Sequence of chain 1.A:
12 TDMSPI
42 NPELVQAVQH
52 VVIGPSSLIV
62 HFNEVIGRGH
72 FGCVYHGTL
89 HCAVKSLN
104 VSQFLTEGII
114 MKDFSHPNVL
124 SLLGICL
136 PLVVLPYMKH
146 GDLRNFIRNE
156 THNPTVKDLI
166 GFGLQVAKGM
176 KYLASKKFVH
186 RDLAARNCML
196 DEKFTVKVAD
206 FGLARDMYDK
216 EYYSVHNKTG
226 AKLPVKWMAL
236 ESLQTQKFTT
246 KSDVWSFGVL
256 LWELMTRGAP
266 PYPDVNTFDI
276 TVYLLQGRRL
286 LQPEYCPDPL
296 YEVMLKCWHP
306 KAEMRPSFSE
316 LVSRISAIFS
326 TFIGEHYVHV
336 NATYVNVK

Binding-site contacts:
Ligand atom C1 contacts residue ILE67 of chain 1.A at 3.4 Å (hydrophobic).
Ligand atom C10 contacts residue TYR213 of chain 1.A at 3.8 Å (hydrophobic).
Ligand atom C9 contacts residue TYR213 of chain 1.A at 3.8 Å (hydrophobic).
Ligand atom C1 contacts residue MET194 of chain 1.A at 3.5 Å (hydrophobic).
Ligand atom C6 contacts residue ALA91 of chain 1.A at 3.5 Å (hydrophobic).
Ligand atom C4 contacts residue TYR213 of chain 1.A at 3.5 Å (hydrophobic).
Ligand atom C14 contacts residue LYS144 of chain 1.A at 3.6 Å.
Ligand atom C6 contacts residue PRO141 of chain 1.A at 3.5 Å (hydrophobic).
Ligand atom C13 contacts residue MET143 of chain 1.A at 3.5 Å (hydrophobic).
Ligand atom C16 contacts residue TYR142 of chain 1.A at 3.4 Å (hydrophobic).
Ligand atom S25 contacts residue TYR213 of chain 1.A at 3.5 Å (h-bond).
Ligand atom C4 contacts residue MET194 of chain 1.A at 3.7 Å (hydrophobic).
Ligand atom C16 contacts residue LYS144 of chain 1.A at 3.6 Å.
Ligand atom N22 contacts residue TYR213 of chain 1.A at 3.5 Å.
Ligand atom N19 contacts residue TYR213 of chain 1.A at 3.6 Å.
Ligand atom C3 contacts residue ALA91 of chain 1.A at 3.8 Å (hydrophobic).
Ligand atom N21 contacts residue MET194 of chain 1.A at 3.5 Å.
Ligand atom C16 contacts residue MET143 of chain 1.A at 3.3 Å (hydrophobic).
Ligand atom N22 contacts residue MET194 of chain 1.A at 3.6 Å (h-bond).
Ligand atom N18 contacts residue ASP205 of chain 1.A at 3.0 Å (salt-bridge).
Ligand atom C2 contacts residue MET194 of chain 1.A at 3.8 Å (hydrophobic).
Ligand atom C3 contacts residue MET194 of chain 1.A at 3.7 Å (hydrophobic).
Ligand atom C15 contacts residue TYR142 of chain 1.A at 3.3 Å (hydrophobic).
Ligand atom N17 contacts residue MET143 of chain 1.A at 3.0 Å (h-bond).
Ligand atom C4 contacts residue ASP205 of chain 1.A at 3.8 Å.
Ligand atom N23 contacts residue TYR142 of chain 1.A at 3.5 Å.
Ligand atom C8 contacts residue ALA91 of chain 1.A at 3.8 Å (hydrophobic).
Ligand atom N18 contacts residue ALA204 of chain 1.A at 3.2 Å.
Ligand atom C4 contacts residue ALA204 of chain 1.A at 3.8 Å (hydrophobic).
Ligand atom C11 contacts residue MET194 of chain 1.A at 3.7 Å (hydrophobic).
Ligand atom C6 contacts residue MET194 of chain 1.A at 3.8 Å (hydrophobic).
Ligand atom N23 contacts residue MET143 of chain 1.A at 2.8 Å (h-bond).
Ligand atom C14 contacts residue GLY146 of chain 1.A at 3.6 Å.
Ligand atom C2 contacts residue MET143 of chain 1.A at 3.6 Å (hydrophobic).
Ligand atom O24 contacts residue ILE67 of chain 1.A at 3.2 Å.
Ligand atom C8 contacts residue LEU140 of chain 1.A at 3.8 Å (hydrophobic).
Ligand atom C11 contacts residue TYR213 of chain 1.A at 3.8 Å (hydrophobic).
Ligand atom N19 contacts residue ALA209 of chain 1.A at 3.5 Å.
Ligand atom C9 contacts residue ARG191 of chain 1.A at 3.2 Å.
Ligand atom C5 contacts residue TYR213 of chain 1.A at 3.4 Å (hydrophobic).

This protein binds this small molecule.
Small molecule (SMILES): O=C(Nc1cn2nc(Sc3nnc4ccccn34)ccc2n1)C1CC1